Binding-site contacts:
Ligand atom C8 contacts residue HIS41 of chain 1.A at 3.7 Å.
Ligand atom C6 contacts residue GLU166 of chain 1.A at 4.0 Å.
Ligand atom N contacts residue SER144 of chain 1.A at 4.0 Å.
Ligand atom C1 contacts residue GLU166 of chain 1.A at 4.0 Å.
Ligand atom C11 contacts residue MET49 of chain 1.A at 3.6 Å (hydrophobic).
Ligand atom C4 contacts residue MET165 of chain 1.A at 3.9 Å (hydrophobic).
Ligand atom C2 contacts residue PHE140 of chain 1.A at 3.7 Å (hydrophobic).
Ligand atom N1 contacts residue CYS145 of chain 1.A at 3.9 Å.
Ligand atom C4 contacts residue CYS145 of chain 1.A at 3.7 Å (hydrophobic).
Ligand atom C3 contacts residue PHE140 of chain 1.A at 3.2 Å (hydrophobic).
Ligand atom C4 contacts residue HIS163 of chain 1.A at 3.4 Å.
Ligand atom O contacts residue MET165 of chain 1.A at 3.3 Å.
Ligand atom N contacts residue HIS163 of chain 1.A at 2.8 Å (h-bond).
Ligand atom N contacts residue PHE140 of chain 1.A at 3.8 Å.
Ligand atom N contacts residue GLU166 of chain 1.A at 3.8 Å.
Ligand atom C12 contacts residue MET49 of chain 1.A at 3.8 Å (hydrophobic).
Ligand atom C13 contacts residue GLN189 of chain 1.A at 3.7 Å.
Ligand atom C11 contacts residue HIS41 of chain 1.A at 4.1 Å.
Ligand atom C3 contacts residue HIS163 of chain 1.A at 3.9 Å.
Ligand atom C9 contacts residue MET165 of chain 1.A at 3.9 Å (hydrophobic).
Ligand atom C2 contacts residue GLU166 of chain 1.A at 3.4 Å.
Ligand atom C13 contacts residue ASP187 of chain 1.A at 3.6 Å.
Ligand atom C13 contacts residue MET49 of chain 1.A at 3.8 Å (hydrophobic).
Ligand atom C12 contacts residue HIS41 of chain 1.A at 3.5 Å.
Ligand atom O contacts residue GLU166 of chain 1.A at 3.0 Å (salt-bridge).
Ligand atom C8 contacts residue HIS164 of chain 1.A at 3.9 Å.
Ligand atom C9 contacts residue HIS164 of chain 1.A at 3.9 Å.
Ligand atom C13 contacts residue ARG188 of chain 1.A at 3.4 Å.
Ligand atom C10 contacts residue GLN189 of chain 1.A at 3.4 Å.
Ligand atom C12 contacts residue ASP187 of chain 1.A at 3.6 Å.
Ligand atom C4 contacts residue GLU166 of chain 1.A at 3.6 Å.
Ligand atom C contacts residue ASN142 of chain 1.A at 4.0 Å.
Ligand atom C3 contacts residue LEU141 of chain 1.A at 3.7 Å (hydrophobic).
Ligand atom C2 contacts residue LEU141 of chain 1.A at 3.5 Å (hydrophobic).
Ligand atom C2 contacts residue ASN142 of chain 1.A at 3.7 Å.
Ligand atom C12 contacts residue ARG188 of chain 1.A at 3.9 Å.
Ligand atom C1 contacts residue LEU141 of chain 1.A at 4.1 Å (hydrophobic).
Ligand atom C3 contacts residue GLU166 of chain 1.A at 3.7 Å.
Ligand atom C1 contacts residue ASN142 of chain 1.A at 4.0 Å.
Ligand atom C6 contacts residue MET165 of chain 1.A at 4.0 Å (hydrophobic).

This small molecule binds to this protein.
Small molecule (SMILES): Cc1ccncc1NC(=O)C1CC(C2CC2)C1

Sequence of chain 1.A:
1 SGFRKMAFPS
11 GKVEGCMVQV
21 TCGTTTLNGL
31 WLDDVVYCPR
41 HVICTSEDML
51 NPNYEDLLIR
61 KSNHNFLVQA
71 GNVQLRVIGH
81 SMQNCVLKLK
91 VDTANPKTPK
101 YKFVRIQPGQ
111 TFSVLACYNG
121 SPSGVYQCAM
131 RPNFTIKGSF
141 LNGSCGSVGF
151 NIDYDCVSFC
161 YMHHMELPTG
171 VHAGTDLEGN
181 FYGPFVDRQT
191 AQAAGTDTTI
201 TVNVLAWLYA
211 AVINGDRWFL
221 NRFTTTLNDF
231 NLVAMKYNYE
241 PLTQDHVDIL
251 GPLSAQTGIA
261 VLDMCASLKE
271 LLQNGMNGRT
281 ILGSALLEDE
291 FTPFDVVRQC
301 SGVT